The small molecule below binds the protein below.
Small molecule (SMILES): CC(=O)N[C@H]1[C@H](O[C@H]2[C@H](O)[C@@H](NC(C)=O)CO[C@@H]2CO)O[C@H](CO)[C@@H](O[C@@H]2O[C@H](CO)[C@@H](O)[C@H](O[C@H]3O[C@H](CO)[C@@H](O)[C@H](O)[C@@H]3O)[C@@H]2O)[C@@H]1O

Binding-site contacts:
Ligand atom C4 contacts residue ASN44 of chain 46.E at 4.3 Å.
Ligand atom C6 contacts residue ARG110 of chain 46.E at 3.5 Å.
Ligand atom C8 contacts residue THR146 of chain 46.E at 4.1 Å.
Ligand atom O6 contacts residue VAL45 of chain 46.E at 3.9 Å.
Ligand atom C7 contacts residue ASN44 of chain 46.E at 3.4 Å.
Ligand atom C7 contacts residue THR146 of chain 46.E at 4.2 Å.
Ligand atom N2 contacts residue ASN44 of chain 46.E at 2.9 Å (h-bond).
Ligand atom C2 contacts residue LEU108 of chain 46.E at 3.5 Å (hydrophobic).
Ligand atom C1 contacts residue ASN44 of chain 46.E at 1.4 Å.
Ligand atom C8 contacts residue LEU108 of chain 46.E at 3.7 Å (hydrophobic).
Ligand atom C8 contacts residue ASN44 of chain 46.E at 4.5 Å.
Ligand atom N2 contacts residue LEU108 of chain 46.E at 2.7 Å (h-bond).
Ligand atom C8 contacts residue ILE109 of chain 46.E at 3.8 Å (hydrophobic).
Ligand atom O6 contacts residue ARG110 of chain 46.E at 2.9 Å (salt-bridge).
Ligand atom C7 contacts residue LEU108 of chain 46.E at 3.6 Å (hydrophobic).
Ligand atom N2 contacts residue ILE109 of chain 46.E at 4.5 Å.
Ligand atom C1 contacts residue LEU108 of chain 46.E at 3.9 Å (hydrophobic).
Ligand atom O7 contacts residue LEU108 of chain 46.E at 3.7 Å.
Ligand atom C8 contacts residue VAL62 of chain 46.E at 3.8 Å (hydrophobic).
Ligand atom C3 contacts residue LEU108 of chain 46.E at 3.5 Å (hydrophobic).
Ligand atom O7 contacts residue THR146 of chain 46.E at 3.3 Å.
Ligand atom C6 contacts residue GLU55 of chain 12.E at 3.5 Å.
Ligand atom O7 contacts residue ASN44 of chain 46.E at 3.7 Å.
Ligand atom C5 contacts residue ARG110 of chain 46.E at 4.4 Å.
Ligand atom O6 contacts residue GLU55 of chain 12.E at 3.7 Å.
Ligand atom O5 contacts residue ASN44 of chain 46.E at 2.4 Å (h-bond).
Ligand atom C3 contacts residue ASN44 of chain 46.E at 3.8 Å.
Ligand atom C2 contacts residue ASN44 of chain 46.E at 2.5 Å.
Ligand atom C5 contacts residue ASN44 of chain 46.E at 3.7 Å.
Ligand atom O3 contacts residue LEU108 of chain 46.E at 4.0 Å.

Sequence of chain 46.E:
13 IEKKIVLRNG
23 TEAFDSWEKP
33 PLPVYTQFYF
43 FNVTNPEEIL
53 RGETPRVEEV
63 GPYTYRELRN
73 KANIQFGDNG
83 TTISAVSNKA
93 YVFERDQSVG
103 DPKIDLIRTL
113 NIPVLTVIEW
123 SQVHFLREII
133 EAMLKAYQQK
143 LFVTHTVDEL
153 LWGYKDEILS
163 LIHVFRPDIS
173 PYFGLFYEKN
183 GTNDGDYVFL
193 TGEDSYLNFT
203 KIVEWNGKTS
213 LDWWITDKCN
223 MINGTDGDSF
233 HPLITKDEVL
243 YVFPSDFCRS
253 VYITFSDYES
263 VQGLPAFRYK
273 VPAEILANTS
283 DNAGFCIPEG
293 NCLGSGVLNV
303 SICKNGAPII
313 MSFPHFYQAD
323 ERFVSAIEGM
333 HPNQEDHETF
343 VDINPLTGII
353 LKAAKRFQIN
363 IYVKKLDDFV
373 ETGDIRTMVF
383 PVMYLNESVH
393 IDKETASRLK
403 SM

Sequence of chain 12.E:
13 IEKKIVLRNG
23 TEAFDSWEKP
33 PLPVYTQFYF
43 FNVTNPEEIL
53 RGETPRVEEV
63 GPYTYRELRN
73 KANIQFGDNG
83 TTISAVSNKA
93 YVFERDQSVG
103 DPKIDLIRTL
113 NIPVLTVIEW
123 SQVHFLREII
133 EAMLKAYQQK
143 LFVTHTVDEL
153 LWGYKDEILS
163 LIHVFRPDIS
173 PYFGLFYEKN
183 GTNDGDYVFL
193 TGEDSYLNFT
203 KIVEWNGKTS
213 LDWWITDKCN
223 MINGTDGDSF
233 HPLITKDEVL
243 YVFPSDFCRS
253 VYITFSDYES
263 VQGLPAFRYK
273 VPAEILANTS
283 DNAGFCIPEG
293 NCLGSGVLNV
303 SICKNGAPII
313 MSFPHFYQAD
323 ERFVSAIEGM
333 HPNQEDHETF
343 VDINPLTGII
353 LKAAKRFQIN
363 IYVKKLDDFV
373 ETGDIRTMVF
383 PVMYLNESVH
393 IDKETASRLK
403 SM